Binding-site contacts:
Ligand atom CG1 contacts residue GLU234 of chain 1.A at 3.4 Å.
Ligand atom CD2 contacts residue VAL79 of chain 1.A at 3.6 Å (hydrophobic).
Ligand atom CD1 contacts residue PHE58 of chain 1.A at 3.5 Å (hydrophobic).
Ligand atom N contacts residue GLU234 of chain 1.A at 3.5 Å.
Ligand atom CD1 contacts residue VAL79 of chain 1.A at 3.7 Å (hydrophobic).
Ligand atom C contacts residue LYS65 of chain 1.A at 3.9 Å.
Ligand atom CB contacts residue GLU234 of chain 1.A at 3.4 Å.
Ligand atom CE1 contacts residue ARG83 of chain 1.A at 3.3 Å.
Ligand atom O contacts residue LYS65 of chain 1.A at 2.8 Å (salt-bridge).
Ligand atom CD2 contacts residue LEU75 of chain 1.A at 3.8 Å (hydrophobic).
Ligand atom ND1 contacts residue ARG83 of chain 1.A at 3.5 Å (salt-bridge).
Ligand atom CB contacts residue VAL61 of chain 1.A at 3.9 Å (hydrophobic).
Ligand atom CD1 contacts residue THR230 of chain 1.A at 3.6 Å.
Ligand atom CD2 contacts residue VAL61 of chain 1.A at 3.8 Å (hydrophobic).
Ligand atom CD2 contacts residue ARG83 of chain 1.A at 3.6 Å.
Ligand atom C contacts residue GLU234 of chain 1.A at 3.3 Å.
Ligand atom CA contacts residue GLU234 of chain 1.A at 3.2 Å.
Ligand atom CD2 contacts residue ARG83 of chain 1.A at 3.7 Å.
Ligand atom O contacts residue LYS65 of chain 1.A at 3.5 Å (salt-bridge).
Ligand atom CD1 contacts residue PHE231 of chain 1.A at 3.4 Å (hydrophobic).
Ligand atom NE2 contacts residue ARG83 of chain 1.A at 3.5 Å (salt-bridge).
Ligand atom CA contacts residue GLU234 of chain 1.A at 3.6 Å.
Ligand atom N contacts residue GLU234 of chain 1.A at 3.0 Å (salt-bridge).
Ligand atom CD1 contacts residue PHE231 of chain 1.A at 3.9 Å (hydrophobic).
Ligand atom CD1 contacts residue GLU234 of chain 1.A at 3.8 Å.
Ligand atom CA contacts residue GLU234 of chain 1.A at 3.7 Å.
Ligand atom CD2 contacts residue VAL79 of chain 1.A at 3.9 Å (hydrophobic).
Ligand atom CD1 contacts residue VAL61 of chain 1.A at 3.8 Å (hydrophobic).
Ligand atom CA contacts residue LYS65 of chain 1.A at 3.9 Å.
Ligand atom O contacts residue VAL61 of chain 1.A at 3.8 Å.
Ligand atom CB contacts residue LEU75 of chain 1.A at 3.8 Å (hydrophobic).
Ligand atom CD2 contacts residue GLN78 of chain 1.A at 3.5 Å.
Ligand atom N contacts residue GLU234 of chain 1.A at 2.7 Å (salt-bridge).
Ligand atom NE2 contacts residue VAL79 of chain 1.A at 3.5 Å.
Ligand atom N contacts residue GLU234 of chain 1.A at 3.1 Å (salt-bridge).
Ligand atom O contacts residue GLU234 of chain 1.A at 3.8 Å.
Ligand atom CB contacts residue GLU234 of chain 1.A at 3.5 Å.
Ligand atom CB contacts residue GLU234 of chain 1.A at 3.8 Å.
Ligand atom CE1 contacts residue ALA238 of chain 1.A at 3.5 Å (hydrophobic).
Ligand atom C contacts residue GLU234 of chain 1.A at 3.6 Å.

This small molecule binds to this protein.
Small molecule (SMILES): CC[C@H](C)[C@H](NC(=O)[C@H](CCCCN)NC(=O)[C@@H](N)CC1=NC=NC1)C(=O)N[C@@H](CC(C)C)C(=O)N[C@@H](CC1=NC=NC1)C(=O)N[C@@H](CCCN=C(N)N)C(=O)N[C@@H](CC(C)C)C(=O)N[C@@H](CC(C)C)C(=O)N[C@H](C=O)CCC(N)=O

Sequence of chain 1.A:
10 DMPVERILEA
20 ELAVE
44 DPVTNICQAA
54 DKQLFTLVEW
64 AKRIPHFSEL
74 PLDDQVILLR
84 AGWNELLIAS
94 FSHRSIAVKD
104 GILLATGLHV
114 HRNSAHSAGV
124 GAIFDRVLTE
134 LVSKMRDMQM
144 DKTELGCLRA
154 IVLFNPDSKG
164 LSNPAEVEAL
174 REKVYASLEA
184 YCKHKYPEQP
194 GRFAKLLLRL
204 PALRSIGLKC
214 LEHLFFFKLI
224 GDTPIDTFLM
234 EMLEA